A protein and the small-molecule ligand that binds it are described below.
Small molecule (SMILES): COc1ccc(C[C@H](NC(=O)[C@H](C)NC(=O)C2=CC3=CCC=CC3=C2C)C(=O)N[C@@H](Cc2ccccc2)[C@@H](O)[C@H](C)CO)cc1

Binding-site contacts:
Ligand atom C4 contacts residue ALA49 of chain 1.BA at 3.6 Å (hydrophobic).
Ligand atom C9 contacts residue THR1 of chain 1.BA at 1.5 Å.
Ligand atom C40 contacts residue GLY47 of chain 1.BA at 3.6 Å.
Ligand atom C42 contacts residue GLY47 of chain 1.BA at 3.4 Å.
Ligand atom C4 contacts residue THR31 of chain 1.BA at 3.7 Å.
Ligand atom C11 contacts residue ARG19 of chain 1.BA at 3.1 Å.
Ligand atom C12 contacts residue THR1 of chain 1.BA at 2.4 Å.
Ligand atom O21 contacts residue GLY47 of chain 1.BA at 3.1 Å (h-bond).
Ligand atom C1 contacts residue ARG45 of chain 1.BA at 3.6 Å.
Ligand atom O61 contacts residue THR22 of chain 1.BA at 3.3 Å.
Ligand atom N25 contacts residue THR21 of chain 1.BA at 3.3 Å (h-bond).
Ligand atom C7 contacts residue THR1 of chain 1.BA at 2.5 Å.
Ligand atom O13 contacts residue THR1 of chain 1.BA at 3.6 Å (h-bond).
Ligand atom C11 contacts residue THR1 of chain 1.BA at 2.5 Å.
Ligand atom C11 contacts residue LYS33 of chain 1.BA at 3.6 Å.
Ligand atom C41 contacts residue GLY47 of chain 1.BA at 3.7 Å.
Ligand atom N22 contacts residue THR1 of chain 1.BA at 3.7 Å.
Ligand atom C10 contacts residue THR1 of chain 1.BA at 1.5 Å.
Ligand atom C53 contacts residue HIS116 of chain 1.V at 3.8 Å.
Ligand atom C2 contacts residue ARG45 of chain 1.BA at 3.1 Å.
Ligand atom C23 contacts residue GLY47 of chain 1.BA at 3.5 Å.
Ligand atom C6 contacts residue THR1 of chain 1.BA at 3.8 Å.
Ligand atom N22 contacts residue GLY47 of chain 1.BA at 2.8 Å (h-bond).
Ligand atom C43 contacts residue SER48 of chain 1.BA at 3.8 Å.
Ligand atom C42 contacts residue SER48 of chain 1.BA at 3.7 Å.
Ligand atom C9 contacts residue LYS33 of chain 1.BA at 3.8 Å.
Ligand atom C4 contacts residue THR20 of chain 1.BA at 3.4 Å.
Ligand atom C11 contacts residue SER168 of chain 1.BA at 3.2 Å.
Ligand atom O39 contacts residue ALA49 of chain 1.BA at 3.1 Å (h-bond).
Ligand atom C10 contacts residue SER168 of chain 1.BA at 3.7 Å.
Ligand atom C24 contacts residue GLY47 of chain 1.BA at 3.3 Å.
Ligand atom O49 contacts residue THR21 of chain 1.BA at 3.3 Å (h-bond).
Ligand atom C54 contacts residue HIS116 of chain 1.V at 3.6 Å.
Ligand atom C8 contacts residue THR1 of chain 1.BA at 2.4 Å.
Ligand atom O21 contacts residue THR1 of chain 1.BA at 2.3 Å (h-bond).
Ligand atom C7 contacts residue ARG45 of chain 1.BA at 3.8 Å.
Ligand atom C5 contacts residue THR20 of chain 1.BA at 3.7 Å.
Ligand atom O49 contacts residue THR20 of chain 1.BA at 3.4 Å.
Ligand atom C3 contacts residue ARG45 of chain 1.BA at 3.6 Å.
Ligand atom C3 contacts residue THR31 of chain 1.BA at 3.7 Å.

Sequence of chain 1.V:
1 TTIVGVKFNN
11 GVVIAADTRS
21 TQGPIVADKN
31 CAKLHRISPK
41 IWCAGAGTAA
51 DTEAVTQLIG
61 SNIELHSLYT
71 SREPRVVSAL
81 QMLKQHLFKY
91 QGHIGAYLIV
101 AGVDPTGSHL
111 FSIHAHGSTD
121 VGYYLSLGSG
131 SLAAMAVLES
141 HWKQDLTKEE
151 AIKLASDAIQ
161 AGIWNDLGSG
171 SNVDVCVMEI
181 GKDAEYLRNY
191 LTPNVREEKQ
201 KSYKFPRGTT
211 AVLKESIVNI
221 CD

Sequence of chain 1.BA:
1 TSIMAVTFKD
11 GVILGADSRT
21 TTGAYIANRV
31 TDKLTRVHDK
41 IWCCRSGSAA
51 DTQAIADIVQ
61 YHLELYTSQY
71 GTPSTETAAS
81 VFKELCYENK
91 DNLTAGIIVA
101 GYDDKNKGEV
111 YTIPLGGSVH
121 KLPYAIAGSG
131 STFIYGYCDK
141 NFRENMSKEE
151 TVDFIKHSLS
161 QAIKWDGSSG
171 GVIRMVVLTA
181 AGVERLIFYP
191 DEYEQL